Sequence of chain 1.C:
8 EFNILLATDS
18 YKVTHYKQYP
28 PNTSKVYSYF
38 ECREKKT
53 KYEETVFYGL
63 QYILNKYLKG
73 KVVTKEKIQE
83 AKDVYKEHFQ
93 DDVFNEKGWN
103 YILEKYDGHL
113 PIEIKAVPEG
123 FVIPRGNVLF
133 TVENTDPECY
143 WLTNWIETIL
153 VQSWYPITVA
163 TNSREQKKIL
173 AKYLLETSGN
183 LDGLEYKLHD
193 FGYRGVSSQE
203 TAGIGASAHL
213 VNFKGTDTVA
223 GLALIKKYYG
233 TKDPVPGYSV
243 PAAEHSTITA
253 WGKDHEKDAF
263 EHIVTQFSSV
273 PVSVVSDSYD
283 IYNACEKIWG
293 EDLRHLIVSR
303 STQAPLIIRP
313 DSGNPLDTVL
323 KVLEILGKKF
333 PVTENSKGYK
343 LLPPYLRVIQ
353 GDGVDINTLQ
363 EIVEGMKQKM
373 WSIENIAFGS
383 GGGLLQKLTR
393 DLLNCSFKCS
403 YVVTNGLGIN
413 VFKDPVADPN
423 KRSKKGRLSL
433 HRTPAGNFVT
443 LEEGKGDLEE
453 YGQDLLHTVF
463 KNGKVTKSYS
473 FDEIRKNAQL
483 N

Binding-site contacts:
Ligand atom C19 contacts residue HIS191 of chain 1.C at 3.4 Å.
Ligand atom C30 contacts residue TYR18 of chain 1.D at 3.5 Å (hydrophobic).
Ligand atom O33 contacts residue SER275 of chain 1.C at 2.4 Å (h-bond).
Ligand atom C24 contacts residue ALA244 of chain 1.C at 3.7 Å (hydrophobic).
Ligand atom N10 contacts residue GLY185 of chain 1.C at 3.8 Å.
Ligand atom C18 contacts residue VAL242 of chain 1.C at 3.4 Å (hydrophobic).
Ligand atom C31 contacts residue ARG196 of chain 1.C at 3.8 Å.
Ligand atom C05 contacts residue TYR188 of chain 1.C at 3.6 Å (hydrophobic).
Ligand atom C38 contacts residue PRO307 of chain 1.C at 3.1 Å (hydrophobic).
Ligand atom N29 contacts residue TYR18 of chain 1.D at 3.4 Å (h-bond).
Ligand atom C38 contacts residue THR304 of chain 1.C at 3.6 Å.
Ligand atom N37 contacts residue GLN305 of chain 1.C at 3.7 Å.
Ligand atom C44 contacts residue PRO307 of chain 1.C at 3.4 Å (hydrophobic).
Ligand atom C30 contacts residue ARG196 of chain 1.C at 3.0 Å.
Ligand atom C42 contacts residue ARG349 of chain 1.C at 3.6 Å.
Ligand atom C09 contacts residue LYS189 of chain 1.C at 3.5 Å.
Ligand atom C32 contacts residue TYR18 of chain 1.D at 3.4 Å (hydrophobic).
Ligand atom C39 contacts residue PRO307 of chain 1.C at 3.4 Å (hydrophobic).
Ligand atom C27 contacts residue PHE193 of chain 1.C at 3.1 Å (hydrophobic).
Ligand atom C20 contacts residue TYR188 of chain 1.C at 3.7 Å (hydrophobic).
Ligand atom C46 contacts residue ALA379 of chain 1.C at 3.6 Å (hydrophobic).
Ligand atom N29 contacts residue PHE193 of chain 1.C at 3.5 Å.
Ligand atom C24 contacts residue PHE193 of chain 1.C at 3.4 Å (hydrophobic).
Ligand atom C31 contacts residue TYR18 of chain 1.D at 3.3 Å (hydrophobic).
Ligand atom O33 contacts residue ALA244 of chain 1.C at 3.4 Å.
Ligand atom C25 contacts residue PHE193 of chain 1.C at 2.8 Å (hydrophobic).
Ligand atom C26 contacts residue PHE193 of chain 1.C at 3.0 Å (hydrophobic).
Ligand atom C13 contacts residue TYR188 of chain 1.C at 3.7 Å (hydrophobic).
Ligand atom C17 contacts residue VAL242 of chain 1.C at 3.1 Å (hydrophobic).
Ligand atom C41 contacts residue ARG349 of chain 1.C at 3.7 Å.
Ligand atom C45 contacts residue ILE309 of chain 1.C at 3.3 Å (hydrophobic).
Ligand atom C09 contacts residue GLY185 of chain 1.C at 3.2 Å.
Ligand atom O33 contacts residue ARG311 of chain 1.C at 3.6 Å.
Ligand atom C21 contacts residue VAL242 of chain 1.C at 2.9 Å (hydrophobic).
Ligand atom C31 contacts residue ASP16 of chain 1.D at 3.5 Å.
Ligand atom N08 contacts residue GLY185 of chain 1.C at 3.1 Å.
Ligand atom C24 contacts residue SER275 of chain 1.C at 3.6 Å.
Ligand atom N23 contacts residue PHE193 of chain 1.C at 3.5 Å.
Ligand atom N10 contacts residue LYS189 of chain 1.C at 3.3 Å (salt-bridge).
Ligand atom C28 contacts residue PHE193 of chain 1.C at 3.0 Å (hydrophobic).

Sequence of chain 1.D:
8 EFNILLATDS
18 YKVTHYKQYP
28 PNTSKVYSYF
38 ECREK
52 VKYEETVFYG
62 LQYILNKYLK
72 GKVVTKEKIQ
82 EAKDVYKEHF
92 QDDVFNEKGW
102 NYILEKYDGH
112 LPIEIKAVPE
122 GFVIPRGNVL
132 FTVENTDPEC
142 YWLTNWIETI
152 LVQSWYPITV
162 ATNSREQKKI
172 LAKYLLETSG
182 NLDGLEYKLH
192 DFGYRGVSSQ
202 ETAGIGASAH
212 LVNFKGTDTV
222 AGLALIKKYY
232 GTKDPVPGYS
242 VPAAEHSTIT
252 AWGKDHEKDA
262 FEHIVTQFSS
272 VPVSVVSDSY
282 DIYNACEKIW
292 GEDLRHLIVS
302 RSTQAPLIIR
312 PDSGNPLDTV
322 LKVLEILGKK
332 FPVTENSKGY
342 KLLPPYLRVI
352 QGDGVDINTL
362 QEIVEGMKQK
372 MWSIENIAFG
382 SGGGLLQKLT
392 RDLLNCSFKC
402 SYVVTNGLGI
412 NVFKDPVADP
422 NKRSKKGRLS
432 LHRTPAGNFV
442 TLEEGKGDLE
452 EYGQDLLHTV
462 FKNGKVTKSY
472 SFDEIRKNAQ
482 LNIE

This small molecule binds to this protein.
Small molecule (SMILES): O=C(/C=C/c1cccnc1)NCCc1ccc(-c2cc3c(N4CCC[C@H](C(=O)NCc5ccc6sccc6c5)C4)ncnc3s2)cc1